Binding-site contacts:
Ligand atom C2 contacts residue LEU289 of chain 1.A at 3.5 Å (hydrophobic).
Ligand atom C3 contacts residue MET184 of chain 1.A at 3.8 Å (hydrophobic).
Ligand atom C5 contacts residue TYR281 of chain 1.A at 3.7 Å (hydrophobic).
Ligand atom C3 contacts residue LEU289 of chain 1.A at 4.0 Å (hydrophobic).
Ligand atom C2 contacts residue PHE109 of chain 1.A at 4.0 Å (hydrophobic).
Ligand atom C6 contacts residue PHE188 of chain 1.A at 3.5 Å (hydrophobic).
Ligand atom C1 contacts residue PHE109 of chain 1.A at 4.5 Å (hydrophobic).
Ligand atom C4 contacts residue LEU216 of chain 1.A at 4.2 Å (hydrophobic).
Ligand atom C2 contacts residue MET184 of chain 1.A at 4.5 Å (hydrophobic).
Ligand atom C6 contacts residue LEU216 of chain 1.A at 3.9 Å (hydrophobic).
Ligand atom C6 contacts residue MET184 of chain 1.A at 4.2 Å (hydrophobic).
Ligand atom C5 contacts residue MET184 of chain 1.A at 3.9 Å (hydrophobic).
Ligand atom C4 contacts residue TYR281 of chain 1.A at 4.4 Å (hydrophobic).
Ligand atom C3 contacts residue VAL285 of chain 1.A at 3.9 Å (hydrophobic).
Ligand atom BR1 contacts residue VAL106 of chain 1.A at 3.6 Å.
Ligand atom C2 contacts residue VAL106 of chain 1.A at 4.4 Å (hydrophobic).
Ligand atom O7 contacts residue GLN278 of chain 1.A at 4.3 Å.
Ligand atom C1 contacts residue VAL106 of chain 1.A at 4.0 Å (hydrophobic).
Ligand atom C3 contacts residue TYR281 of chain 1.A at 4.1 Å (hydrophobic).
Ligand atom C5 contacts residue PHE282 of chain 1.A at 4.3 Å (hydrophobic).
Ligand atom O7 contacts residue TYR281 of chain 1.A at 4.3 Å.
Ligand atom BR1 contacts residue LEU216 of chain 1.A at 3.3 Å.
Ligand atom C2 contacts residue VAL105 of chain 1.A at 4.5 Å (hydrophobic).
Ligand atom O7 contacts residue PHE188 of chain 1.A at 4.2 Å.
Ligand atom O7 contacts residue PHE282 of chain 1.A at 2.9 Å.
Ligand atom C6 contacts residue PHE282 of chain 1.A at 4.1 Å (hydrophobic).
Ligand atom O7 contacts residue PHE212 of chain 1.A at 3.9 Å.
Ligand atom C4 contacts residue MET184 of chain 1.A at 4.0 Å (hydrophobic).

Sequence of chain 1.A:
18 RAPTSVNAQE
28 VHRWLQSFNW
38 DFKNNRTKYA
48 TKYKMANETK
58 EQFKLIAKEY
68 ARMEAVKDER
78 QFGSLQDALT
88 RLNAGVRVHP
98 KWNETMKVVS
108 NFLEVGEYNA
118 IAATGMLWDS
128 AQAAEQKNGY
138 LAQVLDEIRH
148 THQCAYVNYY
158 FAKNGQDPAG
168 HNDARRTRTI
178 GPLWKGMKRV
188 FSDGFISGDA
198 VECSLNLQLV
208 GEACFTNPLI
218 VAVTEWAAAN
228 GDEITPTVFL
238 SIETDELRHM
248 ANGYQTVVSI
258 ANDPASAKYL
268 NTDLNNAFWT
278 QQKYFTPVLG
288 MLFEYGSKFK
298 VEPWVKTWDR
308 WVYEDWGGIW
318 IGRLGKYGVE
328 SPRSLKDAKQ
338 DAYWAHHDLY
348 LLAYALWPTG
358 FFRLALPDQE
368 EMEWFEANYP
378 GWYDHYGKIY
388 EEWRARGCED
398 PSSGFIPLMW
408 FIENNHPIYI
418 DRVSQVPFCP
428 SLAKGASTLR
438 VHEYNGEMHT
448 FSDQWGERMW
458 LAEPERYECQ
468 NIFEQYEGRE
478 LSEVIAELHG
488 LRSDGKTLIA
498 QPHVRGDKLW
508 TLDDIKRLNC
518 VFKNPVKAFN

The protein below binds the small molecule below.
Small molecule (SMILES): OCCCCCCBr